Binding-site contacts:
Ligand atom C16 contacts residue TRP103 of chain 1.A at 4.0 Å (hydrophobic).
Ligand atom N22 contacts residue GLU141 of chain 1.B at 4.0 Å.
Ligand atom C14 contacts residue LYS144 of chain 1.B at 3.9 Å.
Ligand atom C9 contacts residue THR145 of chain 1.B at 3.7 Å.
Ligand atom O28 contacts residue GLN66 of chain 1.A at 3.8 Å.
Ligand atom C16 contacts residue MET149 of chain 1.B at 3.8 Å (hydrophobic).
Ligand atom C18 contacts residue GLN139 of chain 1.B at 3.9 Å.
Ligand atom C14 contacts residue THR145 of chain 1.B at 3.7 Å.
Ligand atom O28 contacts residue THR145 of chain 1.B at 3.2 Å (h-bond).
Ligand atom O28 contacts residue HIS142 of chain 1.B at 3.1 Å (h-bond).
Ligand atom C15 contacts residue ALA100 of chain 1.A at 3.6 Å (hydrophobic).
Ligand atom C13 contacts residue THR145 of chain 1.B at 3.4 Å.
Ligand atom C10 contacts residue GLN66 of chain 1.A at 3.9 Å.
Ligand atom C14 contacts residue GLN66 of chain 1.A at 3.9 Å.
Ligand atom C11 contacts residue GLN66 of chain 1.A at 3.9 Å.
Ligand atom C2 contacts residue GLN66 of chain 1.A at 3.5 Å.
Ligand atom C5 contacts residue GLU141 of chain 1.B at 3.8 Å.
Ligand atom C13 contacts residue GLU141 of chain 1.B at 3.5 Å.
Ligand atom C20 contacts residue MET149 of chain 1.B at 3.7 Å (hydrophobic).
Ligand atom C11 contacts residue THR145 of chain 1.B at 3.2 Å.
Ligand atom C10 contacts residue THR145 of chain 1.B at 3.9 Å.
Ligand atom C1 contacts residue THR96 of chain 1.A at 4.0 Å.
Ligand atom O27 contacts residue GLN66 of chain 1.A at 3.5 Å (h-bond).
Ligand atom C16 contacts residue GLN139 of chain 1.B at 3.9 Å.
Ligand atom O24 contacts residue HIS142 of chain 1.B at 3.0 Å (h-bond).
Ligand atom O24 contacts residue ALA140 of chain 1.B at 3.7 Å.
Ligand atom O24 contacts residue GLU141 of chain 1.B at 3.3 Å (salt-bridge).
Ligand atom C2 contacts residue TYR70 of chain 1.A at 3.9 Å (hydrophobic).
Ligand atom C6 contacts residue ASP138 of chain 1.B at 3.9 Å.
Ligand atom C4 contacts residue GLN139 of chain 1.B at 3.4 Å.
Ligand atom C6 contacts residue GLN139 of chain 1.B at 3.8 Å.
Ligand atom O24 contacts residue THR145 of chain 1.B at 2.7 Å (h-bond).
Ligand atom C15 contacts residue ALA99 of chain 1.A at 3.7 Å (hydrophobic).
Ligand atom C8 contacts residue THR145 of chain 1.B at 3.2 Å.
Ligand atom C14 contacts residue HIS142 of chain 1.B at 3.9 Å.
Ligand atom O26 contacts residue ALA140 of chain 1.B at 3.7 Å.
Ligand atom O27 contacts residue TYR70 of chain 1.A at 3.6 Å.
Ligand atom C13 contacts residue ALA140 of chain 1.B at 4.0 Å (hydrophobic).
Ligand atom C17 contacts residue THR145 of chain 1.B at 3.8 Å.
Ligand atom O26 contacts residue GLU141 of chain 1.B at 3.0 Å (salt-bridge).

Sequence of chain 1.A:
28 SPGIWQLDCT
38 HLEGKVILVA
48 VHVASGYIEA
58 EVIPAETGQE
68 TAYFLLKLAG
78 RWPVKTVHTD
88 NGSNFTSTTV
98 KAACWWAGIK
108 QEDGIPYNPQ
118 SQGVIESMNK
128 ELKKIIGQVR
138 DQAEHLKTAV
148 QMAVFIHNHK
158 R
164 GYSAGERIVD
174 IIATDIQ

Sequence of chain 1.B:
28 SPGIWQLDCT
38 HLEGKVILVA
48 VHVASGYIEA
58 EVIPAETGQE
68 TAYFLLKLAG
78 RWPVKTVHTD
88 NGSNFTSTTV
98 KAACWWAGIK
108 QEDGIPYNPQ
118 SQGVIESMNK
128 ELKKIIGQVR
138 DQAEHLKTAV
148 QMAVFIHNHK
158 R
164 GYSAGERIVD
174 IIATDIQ

A protein and the small-molecule ligand that binds it are described below.
Small molecule (SMILES): CC(C)C[C@H](CNC(=O)c1ccncc1)Cc1ccc2c(c1C(=O)O)OCO2